The protein below binds the small molecule below.
Small molecule (SMILES): Cc1cc(N)nc2cc(-c3ccc(CCN)cc3)ccc12

Sequence of chain 1.B:
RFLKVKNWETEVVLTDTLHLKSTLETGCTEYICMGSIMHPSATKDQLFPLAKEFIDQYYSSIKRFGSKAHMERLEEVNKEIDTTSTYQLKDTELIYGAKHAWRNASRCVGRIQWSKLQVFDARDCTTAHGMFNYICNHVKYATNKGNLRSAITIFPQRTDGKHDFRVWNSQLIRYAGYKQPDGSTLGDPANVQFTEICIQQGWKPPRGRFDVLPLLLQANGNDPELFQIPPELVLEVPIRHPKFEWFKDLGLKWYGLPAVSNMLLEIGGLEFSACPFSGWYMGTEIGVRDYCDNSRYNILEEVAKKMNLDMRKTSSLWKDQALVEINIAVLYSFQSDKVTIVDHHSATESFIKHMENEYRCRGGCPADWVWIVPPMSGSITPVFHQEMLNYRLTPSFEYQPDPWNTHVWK

Binding-site contacts:
Ligand atom N01 contacts residue HEM1 of chain 1.H at 4.0 Å.
Ligand atom C07 contacts residue VAL271 of chain 1.B at 3.1 Å (hydrophobic).
Ligand atom C09 contacts residue HEM1 of chain 1.H at 3.4 Å.
Ligand atom C28 contacts residue HEM1 of chain 1.H at 3.8 Å.
Ligand atom C08 contacts residue VAL271 of chain 1.B at 3.6 Å (hydrophobic).
Ligand atom C08 contacts residue HEM1 of chain 1.H at 3.7 Å.
Ligand atom C02 contacts residue HEM1 of chain 1.H at 3.7 Å.
Ligand atom C28 contacts residue TRP382 of chain 1.B at 3.9 Å (hydrophobic).
Ligand atom C26 contacts residue HEM1 of chain 1.H at 3.1 Å.
Ligand atom N02 contacts residue HEM1 of chain 1.H at 3.6 Å.
Ligand atom C11 contacts residue PHE288 of chain 1.B at 3.6 Å (hydrophobic).
Ligand atom C25 contacts residue HEM1 of chain 1.H at 3.0 Å.
Ligand atom N02 contacts residue PRO269 of chain 1.B at 3.8 Å.
Ligand atom C24 contacts residue HEM1 of chain 1.H at 3.2 Å.
Ligand atom C21 contacts residue HEM1 of chain 1.H at 3.2 Å.
Ligand atom C06 contacts residue HEM1 of chain 1.H at 3.8 Å.
Ligand atom C06 contacts residue PHE288 of chain 1.B at 3.9 Å (hydrophobic).
Ligand atom C10 contacts residue GLU296 of chain 1.B at 3.4 Å.
Ligand atom C02 contacts residue TRP291 of chain 1.B at 3.7 Å (hydrophobic).
Ligand atom N02 contacts residue GLU296 of chain 1.B at 2.7 Å (salt-bridge).
Ligand atom C28 contacts residue H4B1 of chain 1.I at 3.4 Å.
Ligand atom N02 contacts residue TYR292 of chain 1.B at 3.7 Å.
Ligand atom C05 contacts residue HEM1 of chain 1.H at 4.0 Å.
Ligand atom C06 contacts residue VAL271 of chain 1.B at 3.6 Å (hydrophobic).
Ligand atom C03 contacts residue HEM1 of chain 1.H at 3.2 Å.
Ligand atom C22 contacts residue HEM1 of chain 1.H at 3.1 Å.
Ligand atom N29 contacts residue HEM1 of chain 1.H at 3.0 Å (h-bond).
Ligand atom C10 contacts residue HEM1 of chain 1.H at 4.0 Å.
Ligand atom N02 contacts residue TRP291 of chain 1.B at 2.6 Å (h-bond).
Ligand atom C11 contacts residue HEM1 of chain 1.H at 3.1 Å.
Ligand atom N29 contacts residue H4B1 of chain 1.I at 3.0 Å (h-bond).
Ligand atom C23 contacts residue HEM1 of chain 1.H at 3.1 Å.
Ligand atom N01 contacts residue GLU296 of chain 1.B at 2.6 Å (salt-bridge).
Ligand atom C25 contacts residue TRP382 of chain 1.B at 4.0 Å (hydrophobic).
Ligand atom C04 contacts residue HEM1 of chain 1.H at 3.7 Å.
Ligand atom C09 contacts residue GLU296 of chain 1.B at 3.3 Å.
Ligand atom C02 contacts residue PRO269 of chain 1.B at 4.0 Å (hydrophobic).
Ligand atom C03 contacts residue TRP291 of chain 1.B at 4.0 Å (hydrophobic).
Ligand atom C02 contacts residue GLU296 of chain 1.B at 3.5 Å.
Ligand atom C21 contacts residue VAL271 of chain 1.B at 3.9 Å (hydrophobic).